Sequence of chain 1.D:
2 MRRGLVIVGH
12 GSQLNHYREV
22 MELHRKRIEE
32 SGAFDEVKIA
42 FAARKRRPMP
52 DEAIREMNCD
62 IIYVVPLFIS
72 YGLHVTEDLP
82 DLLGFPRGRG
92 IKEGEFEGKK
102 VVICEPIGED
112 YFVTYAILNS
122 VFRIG

This small molecule binds to this protein.
Small molecule (SMILES): C[C@]1(CC(=O)O)C(CCC(=O)O)=C2C=c3c(CC(=O)O)c(CCC(=O)O)c4n3[Co+2]35N6C(=CC1N23)[C@@H](CCC(=O)O)[C@](C)(CC(=O)O)C6=Cc1c(CC(=O)O)c(CCC(=O)O)c(n15)C=4

Binding-site contacts:
Ligand atom O1A contacts residue HIS75 of chain 1.C at 3.2 Å.
Ligand atom C1C contacts residue HIS11 of chain 1.C at 3.4 Å.
Ligand atom ND contacts residue HIS11 of chain 1.D at 3.3 Å (h-bond).
Ligand atom O4C contacts residue LEU74 of chain 1.D at 2.8 Å (h-bond).
Ligand atom CCB contacts residue GLN14 of chain 1.C at 3.3 Å.
Ligand atom CHA contacts residue HIS75 of chain 1.C at 3.3 Å.
Ligand atom O2B contacts residue ARG47 of chain 1.C at 2.7 Å (salt-bridge).
Ligand atom C1C contacts residue HIS75 of chain 1.D at 3.3 Å.
Ligand atom O3A contacts residue ARG47 of chain 1.D at 3.2 Å (salt-bridge).
Ligand atom O3B contacts residue ARG45 of chain 1.D at 3.4 Å (salt-bridge).
Ligand atom O3D contacts residue HIS75 of chain 1.C at 3.2 Å (h-bond).
Ligand atom O1D contacts residue ILE70 of chain 1.C at 3.3 Å (h-bond).
Ligand atom CO contacts residue HIS11 of chain 1.C at 3.3 Å.
Ligand atom O4B contacts residue ARG45 of chain 1.D at 2.9 Å (salt-bridge).
Ligand atom O1B contacts residue GLN14 of chain 1.C at 2.7 Å (h-bond).
Ligand atom ND contacts residue HIS11 of chain 1.C at 3.4 Å.
Ligand atom CHD contacts residue HIS11 of chain 1.D at 3.3 Å.
Ligand atom CEB contacts residue ARG45 of chain 1.D at 3.2 Å.
Ligand atom CCB contacts residue ARG47 of chain 1.C at 3.4 Å.
Ligand atom O4D contacts residue HIS75 of chain 1.C at 3.3 Å (h-bond).
Ligand atom O3D contacts residue LEU74 of chain 1.C at 2.7 Å (h-bond).
Ligand atom O2C contacts residue SER71 of chain 1.D at 2.9 Å (h-bond).
Ligand atom C2D contacts residue HIS11 of chain 1.D at 3.5 Å.
Ligand atom NC contacts residue HIS11 of chain 1.C at 3.1 Å.
Ligand atom O1C contacts residue ILE70 of chain 1.D at 3.2 Å (h-bond).
Ligand atom O2B contacts residue ARG45 of chain 1.C at 3.2 Å.
Ligand atom C2C contacts residue HIS75 of chain 1.D at 3.4 Å.
Ligand atom C4C contacts residue HIS11 of chain 1.C at 3.4 Å.
Ligand atom C1D contacts residue HIS11 of chain 1.D at 3.3 Å.
Ligand atom CED contacts residue HIS75 of chain 1.C at 3.2 Å.
Ligand atom CEC contacts residue HIS75 of chain 1.D at 3.2 Å.
Ligand atom O3D contacts residue GLY73 of chain 1.C at 3.3 Å.
Ligand atom O4C contacts residue HIS75 of chain 1.D at 2.6 Å (h-bond).
Ligand atom O1A contacts residue LEU74 of chain 1.C at 3.3 Å.
Ligand atom O1D contacts residue SER71 of chain 1.C at 2.7 Å (h-bond).
Ligand atom CMB contacts residue ARG45 of chain 1.C at 3.5 Å.
Ligand atom O2D contacts residue ILE70 of chain 1.C at 3.4 Å.
Ligand atom C4D contacts residue HIS75 of chain 1.C at 3.4 Å.
Ligand atom CBB contacts residue GLN14 of chain 1.C at 3.4 Å.
Ligand atom O1B contacts residue ARG47 of chain 1.C at 3.2 Å (salt-bridge).

Sequence of chain 1.C:
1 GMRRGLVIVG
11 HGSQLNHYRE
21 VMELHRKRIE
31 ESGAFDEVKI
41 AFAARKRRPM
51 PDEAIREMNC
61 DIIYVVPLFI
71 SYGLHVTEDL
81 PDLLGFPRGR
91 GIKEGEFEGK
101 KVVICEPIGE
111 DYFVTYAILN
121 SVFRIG